A protein and the small-molecule ligand that binds it are described below.
Small molecule (SMILES): CC(=O)N[C@@H]1[C@@H](O)[C@H](O)[C@@H](CO)O[C@H]1O

Binding-site contacts:
Ligand atom C1 contacts residue ASN55 of chain 1.C at 1.4 Å.
Ligand atom N2 contacts residue ASN55 of chain 1.C at 2.8 Å (h-bond).
Ligand atom O5 contacts residue ASN55 of chain 1.C at 2.5 Å (h-bond).
Ligand atom C8 contacts residue TYR61 of chain 1.C at 3.7 Å (hydrophobic).
Ligand atom C7 contacts residue ILE66 of chain 1.C at 4.5 Å (hydrophobic).
Ligand atom C7 contacts residue ASN55 of chain 1.C at 3.3 Å.
Ligand atom C5 contacts residue ASN55 of chain 1.C at 3.6 Å.
Ligand atom C8 contacts residue GLU65 of chain 1.C at 3.5 Å.
Ligand atom O7 contacts residue ILE66 of chain 1.C at 4.0 Å.
Ligand atom C8 contacts residue THR57 of chain 1.C at 3.8 Å.
Ligand atom C7 contacts residue GLU65 of chain 1.C at 4.1 Å.
Ligand atom C3 contacts residue ASN55 of chain 1.C at 3.7 Å.
Ligand atom C7 contacts residue ILE67 of chain 1.C at 4.4 Å (hydrophobic).
Ligand atom O7 contacts residue ASN55 of chain 1.C at 3.5 Å.
Ligand atom O7 contacts residue GLU65 of chain 1.C at 4.4 Å.
Ligand atom C2 contacts residue ASN55 of chain 1.C at 2.5 Å.
Ligand atom C4 contacts residue ASN55 of chain 1.C at 4.2 Å.
Ligand atom C8 contacts residue ASN55 of chain 1.C at 4.3 Å.
Ligand atom O7 contacts residue ILE67 of chain 1.C at 3.4 Å (h-bond).
Ligand atom C8 contacts residue ALA46 of chain 1.C at 4.3 Å (hydrophobic).

Sequence of chain 1.C:
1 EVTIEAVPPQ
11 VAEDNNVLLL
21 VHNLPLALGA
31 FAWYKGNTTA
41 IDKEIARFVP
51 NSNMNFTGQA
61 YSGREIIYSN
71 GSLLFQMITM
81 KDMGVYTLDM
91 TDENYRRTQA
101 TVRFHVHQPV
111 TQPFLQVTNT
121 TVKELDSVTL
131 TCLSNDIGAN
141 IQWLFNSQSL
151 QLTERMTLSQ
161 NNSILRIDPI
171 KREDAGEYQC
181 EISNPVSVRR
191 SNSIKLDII